A protein and the small-molecule ligand that binds it are described below.
Small molecule (SMILES): CC(=O)N[C@@H]1[C@@H](O)[C@H](O)[C@@H](CO)O[C@H]1O

Sequence of chain 1.C:
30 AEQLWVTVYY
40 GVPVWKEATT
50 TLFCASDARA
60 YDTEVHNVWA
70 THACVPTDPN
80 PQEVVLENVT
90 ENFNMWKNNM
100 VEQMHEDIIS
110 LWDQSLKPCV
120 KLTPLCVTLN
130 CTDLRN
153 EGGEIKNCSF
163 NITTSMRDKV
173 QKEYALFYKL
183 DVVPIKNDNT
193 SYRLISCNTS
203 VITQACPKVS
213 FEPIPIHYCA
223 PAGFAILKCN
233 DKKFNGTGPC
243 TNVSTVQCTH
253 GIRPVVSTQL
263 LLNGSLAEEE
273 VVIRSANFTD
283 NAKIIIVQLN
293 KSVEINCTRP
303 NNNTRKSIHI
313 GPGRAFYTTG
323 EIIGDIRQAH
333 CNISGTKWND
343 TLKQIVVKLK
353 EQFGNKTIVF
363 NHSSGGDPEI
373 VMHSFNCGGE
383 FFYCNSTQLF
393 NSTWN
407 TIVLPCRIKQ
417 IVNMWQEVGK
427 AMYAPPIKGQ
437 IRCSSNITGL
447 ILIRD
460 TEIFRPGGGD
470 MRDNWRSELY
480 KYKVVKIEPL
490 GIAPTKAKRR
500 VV

Binding-site contacts:
Ligand atom O5 contacts residue ASP282 of chain 1.C at 3.8 Å.
Ligand atom O6 contacts residue ASN279 of chain 1.C at 3.2 Å (h-bond).
Ligand atom N2 contacts residue ASN279 of chain 1.C at 3.0 Å (h-bond).
Ligand atom C4 contacts residue ASN279 of chain 1.C at 4.0 Å.
Ligand atom C1 contacts residue THR281 of chain 1.C at 3.9 Å.
Ligand atom C7 contacts residue ASN279 of chain 1.C at 3.1 Å.
Ligand atom O6 contacts residue ASP282 of chain 1.C at 3.6 Å.
Ligand atom C6 contacts residue ASP282 of chain 1.C at 3.5 Å.
Ligand atom C3 contacts residue ASN279 of chain 1.C at 3.8 Å.
Ligand atom C8 contacts residue ASN279 of chain 1.C at 3.5 Å.
Ligand atom C6 contacts residue ASN279 of chain 1.C at 3.4 Å.
Ligand atom C5 contacts residue ASN279 of chain 1.C at 3.4 Å.
Ligand atom C2 contacts residue ASN279 of chain 1.C at 2.5 Å.
Ligand atom O7 contacts residue ASN279 of chain 1.C at 3.6 Å.
Ligand atom C1 contacts residue ASP282 of chain 1.C at 4.1 Å.
Ligand atom C1 contacts residue ASN279 of chain 1.C at 1.4 Å.
Ligand atom O5 contacts residue ASN279 of chain 1.C at 2.5 Å (h-bond).
Ligand atom O5 contacts residue THR281 of chain 1.C at 3.8 Å.